The small molecule below binds the protein below.
Small molecule (SMILES): Nc1nc2c(ncn2[C@@H]2O[C@H](CO[P](=O)(O)O[P](=O)(O)CP(=O)(O)O)[C@@H](O)[C@H]2O)c(=O)[nH]1

Sequence of chain 1.A:
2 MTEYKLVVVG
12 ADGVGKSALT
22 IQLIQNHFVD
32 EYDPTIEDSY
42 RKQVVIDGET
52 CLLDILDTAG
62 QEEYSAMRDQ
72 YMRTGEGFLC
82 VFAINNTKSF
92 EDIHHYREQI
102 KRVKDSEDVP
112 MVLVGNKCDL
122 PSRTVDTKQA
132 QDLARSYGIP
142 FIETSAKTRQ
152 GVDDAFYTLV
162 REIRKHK

Binding-site contacts:
Ligand atom O2' contacts residue ASP31 of chain 1.A at 3.1 Å (salt-bridge).
Ligand atom N1 contacts residue ASP120 of chain 1.A at 2.7 Å (salt-bridge).
Ligand atom O3A contacts residue GLY16 of chain 1.A at 3.1 Å (h-bond).
Ligand atom N2 contacts residue LEU121 of chain 1.A at 3.5 Å.
Ligand atom O1A contacts residue SER18 of chain 1.A at 3.5 Å (h-bond).
Ligand atom O3G contacts residue GLY61 of chain 1.A at 2.9 Å (h-bond).
Ligand atom O1A contacts residue GLY16 of chain 1.A at 3.4 Å.
Ligand atom O2' contacts residue PHE29 of chain 1.A at 3.3 Å.
Ligand atom N7 contacts residue ASN117 of chain 1.A at 3.1 Å (h-bond).
Ligand atom O2' contacts residue VAL30 of chain 1.A at 2.7 Å (h-bond).
Ligand atom O2B contacts residue SER18 of chain 1.A at 3.0 Å (h-bond).
Ligand atom O6 contacts residue ASN117 of chain 1.A at 3.3 Å (h-bond).
Ligand atom C3B contacts residue MG1 of chain 1.E at 3.5 Å.
Ligand atom C8 contacts residue GLY16 of chain 1.A at 3.5 Å.
Ligand atom O1A contacts residue ALA19 of chain 1.A at 2.8 Å (h-bond).
Ligand atom O3G contacts residue ASP13 of chain 1.A at 3.5 Å.
Ligand atom O2B contacts residue LYS17 of chain 1.A at 3.5 Å (salt-bridge).
Ligand atom O6 contacts residue SER146 of chain 1.A at 3.5 Å.
Ligand atom O3G contacts residue LYS17 of chain 1.A at 2.8 Å (salt-bridge).
Ligand atom O6 contacts residue LYS118 of chain 1.A at 3.4 Å.
Ligand atom O4' contacts residue LYS118 of chain 1.A at 3.0 Å (salt-bridge).
Ligand atom N2 contacts residue ASP120 of chain 1.A at 2.8 Å (salt-bridge).
Ligand atom O6 contacts residue ASP120 of chain 1.A at 3.6 Å (salt-bridge).
Ligand atom PG contacts residue MG1 of chain 1.E at 3.2 Å.
Ligand atom O1B contacts residue VAL15 of chain 1.A at 3.3 Å (h-bond).
Ligand atom O1G contacts residue MG1 of chain 1.E at 1.9 Å.
Ligand atom O6 contacts residue ALA147 of chain 1.A at 2.8 Å (h-bond).
Ligand atom PB contacts residue MG1 of chain 1.E at 3.3 Å.
Ligand atom O2B contacts residue MG1 of chain 1.E at 2.1 Å.
Ligand atom PG contacts residue ASP13 of chain 1.A at 3.5 Å.
Ligand atom O1B contacts residue GLY14 of chain 1.A at 3.4 Å (h-bond).
Ligand atom O1B contacts residue GLY16 of chain 1.A at 3.2 Å (h-bond).
Ligand atom O2G contacts residue PRO35 of chain 1.A at 3.3 Å.
Ligand atom C8 contacts residue ALA19 of chain 1.A at 3.5 Å (hydrophobic).
Ligand atom C3B contacts residue GLY14 of chain 1.A at 3.4 Å.
Ligand atom O3' contacts residue ASP31 of chain 1.A at 2.9 Å (salt-bridge).
Ligand atom O1G contacts residue THR36 of chain 1.A at 2.9 Å (h-bond).
Ligand atom C2' contacts residue VAL30 of chain 1.A at 3.5 Å (hydrophobic).
Ligand atom O2G contacts residue ASP13 of chain 1.A at 2.7 Å (salt-bridge).
Ligand atom O1B contacts residue LYS17 of chain 1.A at 2.8 Å (salt-bridge).